Sequence of chain 1.A:
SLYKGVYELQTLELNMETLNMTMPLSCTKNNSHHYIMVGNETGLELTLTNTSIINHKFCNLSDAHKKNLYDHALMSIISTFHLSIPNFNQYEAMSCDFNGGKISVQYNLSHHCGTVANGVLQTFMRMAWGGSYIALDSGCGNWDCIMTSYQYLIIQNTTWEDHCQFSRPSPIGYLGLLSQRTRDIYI

Binding-site contacts:
Ligand atom O3 contacts residue GLU100 of chain 1.A at 3.9 Å.
Ligand atom O7 contacts residue ASN99 of chain 1.A at 3.4 Å (h-bond).
Ligand atom O5 contacts residue ASN99 of chain 1.A at 2.4 Å (h-bond).
Ligand atom C1 contacts residue ASN99 of chain 1.A at 1.4 Å.
Ligand atom O6 contacts residue MET80 of chain 1.A at 4.1 Å.
Ligand atom C4 contacts residue ASN99 of chain 1.A at 4.3 Å.
Ligand atom N2 contacts residue ASN99 of chain 1.A at 2.9 Å (h-bond).
Ligand atom C6 contacts residue MET80 of chain 1.A at 4.4 Å (hydrophobic).
Ligand atom C8 contacts residue GLU100 of chain 1.A at 3.5 Å.
Ligand atom C7 contacts residue GLU100 of chain 1.A at 3.6 Å.
Ligand atom C1 contacts residue GLU100 of chain 1.A at 4.2 Å.
Ligand atom C3 contacts residue ASN99 of chain 1.A at 3.8 Å.
Ligand atom C7 contacts residue ASN99 of chain 1.A at 3.3 Å.
Ligand atom N2 contacts residue GLU100 of chain 1.A at 2.8 Å (salt-bridge).
Ligand atom C2 contacts residue ASN99 of chain 1.A at 2.5 Å.
Ligand atom O5 contacts residue MET80 of chain 1.A at 4.4 Å.
Ligand atom C3 contacts residue GLU100 of chain 1.A at 3.6 Å.
Ligand atom C2 contacts residue GLU100 of chain 1.A at 3.7 Å.
Ligand atom C8 contacts residue ASN99 of chain 1.A at 4.1 Å.
Ligand atom C5 contacts residue ASN99 of chain 1.A at 3.7 Å.

The small molecule below binds the protein below.
Small molecule (SMILES): CC(=O)N[C@H]1[C@H](O[C@H]2[C@H](O)[C@@H](NC(C)=O)CO[C@@H]2CO)O[C@H](CO)[C@@H](O)[C@@H]1O